The small molecule below binds the protein below.
Small molecule (SMILES): Cn1c(=O)c2nc(N)[nH]c2n(C)c1=O

Sequence of chain 4.A:
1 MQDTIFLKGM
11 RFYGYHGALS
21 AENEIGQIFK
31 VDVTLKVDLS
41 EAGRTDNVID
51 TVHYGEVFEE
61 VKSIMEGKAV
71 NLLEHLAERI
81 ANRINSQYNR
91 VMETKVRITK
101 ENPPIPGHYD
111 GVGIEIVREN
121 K

Sequence of chain 2.A:
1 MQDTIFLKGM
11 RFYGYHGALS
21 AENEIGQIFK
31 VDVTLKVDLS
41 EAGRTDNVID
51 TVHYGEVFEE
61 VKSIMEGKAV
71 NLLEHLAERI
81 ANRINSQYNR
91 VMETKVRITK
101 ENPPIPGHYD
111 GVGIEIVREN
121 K

Binding-site contacts:
Ligand atom C8 contacts residue THR51 of chain 2.A at 4.1 Å.
Ligand atom C15 contacts residue LYS100 of chain 4.A at 3.0 Å.
Ligand atom N10 contacts residue VAL52 of chain 2.A at 2.7 Å (h-bond).
Ligand atom C2 contacts residue LEU72 of chain 4.A at 3.7 Å (hydrophobic).
Ligand atom O20 contacts residue GLU74 of chain 4.A at 4.2 Å.
Ligand atom O19 contacts residue LYS100 of chain 4.A at 4.3 Å.
Ligand atom O20 contacts residue LEU72 of chain 4.A at 3.1 Å.
Ligand atom C8 contacts residue GLU74 of chain 4.A at 3.7 Å.
Ligand atom C2 contacts residue TYR54 of chain 2.A at 3.7 Å (hydrophobic).
Ligand atom O20 contacts residue LEU73 of chain 4.A at 2.9 Å (h-bond).
Ligand atom C11 contacts residue HIS53 of chain 2.A at 3.1 Å.
Ligand atom N10 contacts residue TYR54 of chain 2.A at 3.5 Å.
Ligand atom O20 contacts residue TYR54 of chain 2.A at 3.8 Å.
Ligand atom C8 contacts residue TYR54 of chain 2.A at 3.3 Å (hydrophobic).
Ligand atom N9 contacts residue HIS53 of chain 2.A at 3.8 Å.
Ligand atom O20 contacts residue ASN71 of chain 4.A at 3.5 Å (h-bond).
Ligand atom N9 contacts residue VAL52 of chain 2.A at 3.7 Å.
Ligand atom C2 contacts residue LEU73 of chain 4.A at 4.1 Å (hydrophobic).
Ligand atom C6 contacts residue ALA18 of chain 4.A at 4.3 Å (hydrophobic).
Ligand atom C2 contacts residue ASN71 of chain 4.A at 3.9 Å.
Ligand atom C15 contacts residue GLU22 of chain 4.A at 3.9 Å.
Ligand atom C3 contacts residue TYR54 of chain 2.A at 3.2 Å (hydrophobic).
Ligand atom C4 contacts residue TYR54 of chain 2.A at 3.4 Å (hydrophobic).
Ligand atom C8 contacts residue VAL52 of chain 2.A at 3.6 Å (hydrophobic).
Ligand atom N1 contacts residue ASN71 of chain 4.A at 3.9 Å.
Ligand atom N9 contacts residue TYR54 of chain 2.A at 3.5 Å.
Ligand atom C3 contacts residue LEU72 of chain 4.A at 3.9 Å (hydrophobic).
Ligand atom N10 contacts residue GLU74 of chain 4.A at 3.1 Å (salt-bridge).
Ligand atom C11 contacts residue TYR54 of chain 2.A at 4.3 Å (hydrophobic).
Ligand atom N5 contacts residue TYR54 of chain 2.A at 3.8 Å.
Ligand atom N1 contacts residue LYS100 of chain 4.A at 3.8 Å.
Ligand atom O19 contacts residue GLU22 of chain 4.A at 3.7 Å.
Ligand atom N7 contacts residue GLU74 of chain 4.A at 3.3 Å (salt-bridge).
Ligand atom C15 contacts residue ALA18 of chain 4.A at 3.4 Å (hydrophobic).
Ligand atom N7 contacts residue LEU72 of chain 4.A at 4.2 Å.
Ligand atom C15 contacts residue GLY17 of chain 4.A at 3.5 Å.
Ligand atom N7 contacts residue TYR54 of chain 2.A at 3.0 Å (h-bond).
Ligand atom C15 contacts residue ASN71 of chain 4.A at 3.1 Å.
Ligand atom N10 contacts residue THR51 of chain 2.A at 3.4 Å (h-bond).
Ligand atom O19 contacts residue ALA18 of chain 4.A at 3.9 Å.